Sequence of chain 1.A:
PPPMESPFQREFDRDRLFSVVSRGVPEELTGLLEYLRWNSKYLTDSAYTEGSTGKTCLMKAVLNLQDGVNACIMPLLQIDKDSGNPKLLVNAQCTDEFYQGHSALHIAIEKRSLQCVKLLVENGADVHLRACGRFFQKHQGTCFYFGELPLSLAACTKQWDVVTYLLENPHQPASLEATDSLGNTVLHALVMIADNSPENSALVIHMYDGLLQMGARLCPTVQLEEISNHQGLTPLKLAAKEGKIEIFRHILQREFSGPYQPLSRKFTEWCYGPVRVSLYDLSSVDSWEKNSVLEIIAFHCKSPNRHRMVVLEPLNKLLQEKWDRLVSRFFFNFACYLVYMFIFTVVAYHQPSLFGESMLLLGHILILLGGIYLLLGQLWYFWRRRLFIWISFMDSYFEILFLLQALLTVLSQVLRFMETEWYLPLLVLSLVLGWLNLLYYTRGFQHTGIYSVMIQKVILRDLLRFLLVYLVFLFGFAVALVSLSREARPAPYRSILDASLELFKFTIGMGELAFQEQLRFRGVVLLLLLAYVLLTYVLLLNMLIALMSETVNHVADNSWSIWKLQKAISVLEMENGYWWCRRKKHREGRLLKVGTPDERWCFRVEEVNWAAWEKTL

This protein binds this small molecule.
Small molecule (SMILES): C=C(C)[C@@H]1CCC(C)=C[C@H]1c1c(O)cc(CCCCC)cc1O

Binding-site contacts:
Ligand atom O02 contacts residue LEU537 of chain 1.A at 3.5 Å (h-bond).
Ligand atom C08 contacts residue LEU537 of chain 1.A at 4.3 Å (hydrophobic).
Ligand atom C16 contacts residue LEU631 of chain 1.B at 3.8 Å (hydrophobic).
Ligand atom C05 contacts residue PHE540 of chain 1.A at 3.6 Å (hydrophobic).
Ligand atom C03 contacts residue PHE540 of chain 1.A at 3.6 Å (hydrophobic).
Ligand atom C17 contacts residue LEU541 of chain 1.A at 3.7 Å (hydrophobic).
Ligand atom C07 contacts residue MET640 of chain 1.A at 4.3 Å (hydrophobic).
Ligand atom C14 contacts residue LEU541 of chain 1.A at 3.7 Å (hydrophobic).
Ligand atom C14 contacts residue TYR544 of chain 1.A at 3.7 Å (hydrophobic).
Ligand atom C13 contacts residue LEU638 of chain 1.B at 3.6 Å (hydrophobic).
Ligand atom C09 contacts residue MET640 of chain 1.A at 3.6 Å (hydrophobic).
Ligand atom O01 contacts residue VAL635 of chain 1.B at 3.3 Å.
Ligand atom C06 contacts residue TYR634 of chain 1.B at 3.8 Å (hydrophobic).
Ligand atom O02 contacts residue PHE540 of chain 1.A at 3.5 Å.
Ligand atom O02 contacts residue LEU541 of chain 1.A at 3.4 Å.
Ligand atom C19 contacts residue LEU631 of chain 1.B at 3.8 Å (hydrophobic).
Ligand atom C06 contacts residue LEU637 of chain 1.A at 3.7 Å (hydrophobic).
Ligand atom C22 contacts residue LEU632 of chain 1.B at 3.9 Å (hydrophobic).
Ligand atom C13 contacts residue MET640 of chain 1.A at 3.9 Å (hydrophobic).
Ligand atom O01 contacts residue TYR634 of chain 1.B at 3.8 Å.
Ligand atom C14 contacts residue PHE601 of chain 1.A at 4.2 Å (hydrophobic).
Ligand atom C07 contacts residue LEU537 of chain 1.A at 3.7 Å (hydrophobic).
Ligand atom C16 contacts residue VAL635 of chain 1.B at 3.6 Å (hydrophobic).
Ligand atom C14 contacts residue LEU631 of chain 1.B at 4.0 Å (hydrophobic).
Ligand atom C06 contacts residue MET640 of chain 1.A at 4.0 Å (hydrophobic).
Ligand atom C17 contacts residue LEU537 of chain 1.A at 4.0 Å (hydrophobic).
Ligand atom C05 contacts residue LEU637 of chain 1.A at 3.9 Å (hydrophobic).
Ligand atom C13 contacts residue TYR634 of chain 1.B at 3.6 Å (hydrophobic).
Ligand atom C10 contacts residue LEU631 of chain 1.B at 4.0 Å (hydrophobic).
Ligand atom C11 contacts residue LEU631 of chain 1.B at 4.0 Å (hydrophobic).
Ligand atom C06 contacts residue PHE540 of chain 1.A at 3.6 Å (hydrophobic).
Ligand atom C11 contacts residue VAL635 of chain 1.B at 3.7 Å (hydrophobic).
Ligand atom O01 contacts residue LEU631 of chain 1.B at 3.0 Å (h-bond).
Ligand atom C12 contacts residue LEU541 of chain 1.A at 3.9 Å (hydrophobic).
Ligand atom C19 contacts residue PHE601 of chain 1.A at 3.6 Å (hydrophobic).
Ligand atom C09 contacts residue TYR634 of chain 1.B at 4.2 Å (hydrophobic).
Ligand atom C09 contacts residue PHE540 of chain 1.A at 4.0 Å (hydrophobic).
Ligand atom C07 contacts residue PHE540 of chain 1.A at 3.8 Å (hydrophobic).
Ligand atom C12 contacts residue LEU537 of chain 1.A at 4.1 Å (hydrophobic).
Ligand atom C13 contacts residue LEU537 of chain 1.A at 4.2 Å (hydrophobic).

Sequence of chain 1.B:
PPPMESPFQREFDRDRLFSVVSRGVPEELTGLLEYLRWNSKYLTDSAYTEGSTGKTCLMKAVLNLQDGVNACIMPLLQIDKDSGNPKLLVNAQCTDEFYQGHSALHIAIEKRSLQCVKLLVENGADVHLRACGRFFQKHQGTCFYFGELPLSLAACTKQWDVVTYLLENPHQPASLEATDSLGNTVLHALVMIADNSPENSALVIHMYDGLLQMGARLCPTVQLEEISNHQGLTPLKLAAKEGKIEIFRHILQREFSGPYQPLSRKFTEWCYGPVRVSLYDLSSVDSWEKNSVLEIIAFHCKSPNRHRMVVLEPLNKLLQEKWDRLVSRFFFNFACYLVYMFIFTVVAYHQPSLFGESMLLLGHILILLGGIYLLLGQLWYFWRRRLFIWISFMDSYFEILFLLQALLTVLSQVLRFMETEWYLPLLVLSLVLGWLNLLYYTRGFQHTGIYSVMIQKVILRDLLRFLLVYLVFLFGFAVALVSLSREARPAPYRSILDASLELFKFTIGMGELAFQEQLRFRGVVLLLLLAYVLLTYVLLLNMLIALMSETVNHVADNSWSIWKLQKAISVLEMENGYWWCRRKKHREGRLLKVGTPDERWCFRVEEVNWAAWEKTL